Sequence of chain 1.A:
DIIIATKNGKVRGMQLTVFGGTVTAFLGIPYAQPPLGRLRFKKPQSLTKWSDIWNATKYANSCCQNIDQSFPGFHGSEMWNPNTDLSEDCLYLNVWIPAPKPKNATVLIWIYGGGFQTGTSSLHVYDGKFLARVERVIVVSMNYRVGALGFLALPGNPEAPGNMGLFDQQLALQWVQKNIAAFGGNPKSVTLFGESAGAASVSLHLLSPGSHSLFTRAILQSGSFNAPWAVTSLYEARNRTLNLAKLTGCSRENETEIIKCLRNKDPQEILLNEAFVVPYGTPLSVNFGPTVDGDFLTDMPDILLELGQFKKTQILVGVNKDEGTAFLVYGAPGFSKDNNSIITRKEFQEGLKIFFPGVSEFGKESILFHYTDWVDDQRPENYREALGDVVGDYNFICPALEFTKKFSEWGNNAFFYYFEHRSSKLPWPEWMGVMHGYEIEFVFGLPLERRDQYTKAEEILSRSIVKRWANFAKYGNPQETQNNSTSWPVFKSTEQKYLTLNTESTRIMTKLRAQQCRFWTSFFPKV

This small molecule binds to this protein.
Small molecule (SMILES): CN(C)CCN(C[C@@H]1CCCN(C2Cc3ccccc3C2)C1)C(=O)c1ccc2ccccc2c1

Binding-site contacts:
Ligand atom CBH contacts residue LEU286 of chain 1.A at 3.5 Å (hydrophobic).
Ligand atom CAZ contacts residue GLY117 of chain 1.A at 3.9 Å.
Ligand atom CBF contacts residue LEU286 of chain 1.A at 3.8 Å (hydrophobic).
Ligand atom CAV contacts residue TRP82 of chain 1.A at 3.6 Å (hydrophobic).
Ligand atom OAY contacts residue GLY116 of chain 1.A at 3.0 Å.
Ligand atom CAQ contacts residue ILE69 of chain 1.A at 3.4 Å (hydrophobic).
Ligand atom CAA contacts residue GLU197 of chain 1.A at 3.7 Å.
Ligand atom CBA contacts residue PHE329 of chain 1.A at 3.8 Å (hydrophobic).
Ligand atom CAC contacts residue TRP82 of chain 1.A at 3.7 Å (hydrophobic).
Ligand atom CAP contacts residue ILE69 of chain 1.A at 3.3 Å (hydrophobic).
Ligand atom CAH contacts residue PHE329 of chain 1.A at 3.3 Å (hydrophobic).
Ligand atom CAZ contacts residue GLY116 of chain 1.A at 3.6 Å.
Ligand atom CBG contacts residue TRP231 of chain 1.A at 3.8 Å (hydrophobic).
Ligand atom OAY contacts residue THR120 of chain 1.A at 3.9 Å.
Ligand atom CAI contacts residue PHE329 of chain 1.A at 3.7 Å (hydrophobic).
Ligand atom CBE contacts residue PHE329 of chain 1.A at 3.8 Å (hydrophobic).
Ligand atom CBH contacts residue VAL288 of chain 1.A at 3.9 Å (hydrophobic).
Ligand atom CAI contacts residue TYR332 of chain 1.A at 3.5 Å (hydrophobic).
Ligand atom CAO contacts residue ASP70 of chain 1.A at 3.8 Å.
Ligand atom CBB contacts residue GLY117 of chain 1.A at 3.5 Å.
Ligand atom CAP contacts residue ASP70 of chain 1.A at 3.4 Å.
Ligand atom CBE contacts residue PHE398 of chain 1.A at 3.9 Å (hydrophobic).
Ligand atom CAA contacts residue TRP82 of chain 1.A at 3.8 Å (hydrophobic).
Ligand atom CAN contacts residue ASP70 of chain 1.A at 3.9 Å.
Ligand atom CAJ contacts residue TYR332 of chain 1.A at 3.5 Å (hydrophobic).
Ligand atom CBA contacts residue GLY116 of chain 1.A at 3.8 Å.
Ligand atom CBH contacts residue GLY117 of chain 1.A at 3.8 Å.
Ligand atom CAX contacts residue GLY117 of chain 1.A at 3.8 Å.
Ligand atom CBA contacts residue GLY117 of chain 1.A at 3.9 Å.
Ligand atom CBD contacts residue GLY117 of chain 1.A at 3.6 Å.
Ligand atom CBC contacts residue GLY117 of chain 1.A at 3.7 Å.
Ligand atom CAX contacts residue GLY116 of chain 1.A at 3.7 Å.
Ligand atom CAQ contacts residue ASP70 of chain 1.A at 3.8 Å.
Ligand atom CBF contacts residue PHE398 of chain 1.A at 3.9 Å (hydrophobic).
Ligand atom CBG contacts residue VAL288 of chain 1.A at 3.9 Å (hydrophobic).
Ligand atom CAA contacts residue GLY439 of chain 1.A at 3.9 Å.
Ligand atom CAP contacts residue ASN68 of chain 1.A at 3.9 Å.
Ligand atom CBG contacts residue LEU286 of chain 1.A at 3.4 Å (hydrophobic).
Ligand atom CBF contacts residue TRP231 of chain 1.A at 3.7 Å (hydrophobic).
Ligand atom CAW contacts residue GLY116 of chain 1.A at 3.8 Å.